Sequence of chain 1.A:
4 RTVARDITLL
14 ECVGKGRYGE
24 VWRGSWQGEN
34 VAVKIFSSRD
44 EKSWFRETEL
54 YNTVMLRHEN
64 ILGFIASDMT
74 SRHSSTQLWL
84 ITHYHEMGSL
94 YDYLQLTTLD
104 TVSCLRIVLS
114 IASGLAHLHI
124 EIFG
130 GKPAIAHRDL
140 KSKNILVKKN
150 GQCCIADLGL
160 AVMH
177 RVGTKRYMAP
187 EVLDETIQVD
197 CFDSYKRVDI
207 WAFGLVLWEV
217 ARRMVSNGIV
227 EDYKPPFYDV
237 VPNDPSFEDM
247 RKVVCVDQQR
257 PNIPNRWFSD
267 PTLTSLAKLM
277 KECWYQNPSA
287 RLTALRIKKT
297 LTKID

This protein binds this small molecule.
Small molecule (SMILES): Oc1ccccn1

Binding-site contacts:
Ligand atom O contacts residue LEU59 of chain 1.A at 3.4 Å.
Ligand atom C contacts residue LEU59 of chain 1.A at 4.0 Å (hydrophobic).
Ligand atom N contacts residue VAL57 of chain 1.A at 3.9 Å.
Ligand atom O contacts residue ARG60 of chain 1.A at 3.0 Å (salt-bridge).
Ligand atom C contacts residue MET58 of chain 1.A at 3.9 Å (hydrophobic).
Ligand atom C4 contacts residue GLY130 of chain 1.A at 4.0 Å.
Ligand atom C1 contacts residue LYS131 of chain 1.A at 3.7 Å.
Ligand atom O contacts residue HIS120 of chain 1.A at 2.8 Å (h-bond).
Ligand atom C contacts residue HIS120 of chain 1.A at 3.7 Å.
Ligand atom C1 contacts residue ILE125 of chain 1.A at 4.4 Å (hydrophobic).
Ligand atom C contacts residue VAL57 of chain 1.A at 4.4 Å (hydrophobic).
Ligand atom O contacts residue MET58 of chain 1.A at 4.1 Å.
Ligand atom N contacts residue LEU59 of chain 1.A at 3.8 Å.
Ligand atom C3 contacts residue GLY130 of chain 1.A at 3.1 Å.
Ligand atom N contacts residue MET58 of chain 1.A at 2.8 Å (h-bond).
Ligand atom N contacts residue ARG60 of chain 1.A at 3.9 Å.
Ligand atom C4 contacts residue VAL57 of chain 1.A at 3.8 Å (hydrophobic).
Ligand atom C3 contacts residue VAL57 of chain 1.A at 4.2 Å (hydrophobic).
Ligand atom C2 contacts residue ILE125 of chain 1.A at 4.5 Å (hydrophobic).
Ligand atom C2 contacts residue LYS131 of chain 1.A at 4.0 Å.
Ligand atom C contacts residue ARG60 of chain 1.A at 3.9 Å.
Ligand atom C2 contacts residue GLY130 of chain 1.A at 3.4 Å.
Ligand atom C1 contacts residue HIS120 of chain 1.A at 3.8 Å.
Ligand atom C contacts residue LYS131 of chain 1.A at 4.4 Å.
Ligand atom C4 contacts residue MET58 of chain 1.A at 3.4 Å (hydrophobic).
Ligand atom C1 contacts residue GLY130 of chain 1.A at 4.5 Å.